Binding-site contacts:
Ligand atom C6 contacts residue LEU91 of chain 59.A at 3.7 Å (hydrophobic).
Ligand atom C5 contacts residue LEU151 of chain 59.A at 4.1 Å (hydrophobic).
Ligand atom C1 contacts residue ASN87 of chain 59.A at 1.4 Å.
Ligand atom O5 contacts residue ASN87 of chain 59.A at 2.4 Å (h-bond).
Ligand atom O7 contacts residue ASP85 of chain 59.A at 3.4 Å (salt-bridge).
Ligand atom O6 contacts residue LEU91 of chain 59.A at 4.1 Å.
Ligand atom C7 contacts residue ASP85 of chain 59.A at 4.4 Å.
Ligand atom C6 contacts residue LEU151 of chain 59.A at 3.8 Å (hydrophobic).
Ligand atom N2 contacts residue ASN87 of chain 59.A at 2.8 Å (h-bond).
Ligand atom C4 contacts residue ASN87 of chain 59.A at 4.2 Å.
Ligand atom C5 contacts residue ASN87 of chain 59.A at 3.7 Å.
Ligand atom C2 contacts residue ASN87 of chain 59.A at 2.4 Å.
Ligand atom C7 contacts residue ASN87 of chain 59.A at 3.1 Å.
Ligand atom O4 contacts residue LEU151 of chain 59.A at 4.1 Å.
Ligand atom C3 contacts residue ASN87 of chain 59.A at 3.8 Å.
Ligand atom O7 contacts residue ASN87 of chain 59.A at 3.0 Å (h-bond).
Ligand atom C1 contacts residue SER89 of chain 59.A at 4.5 Å.
Ligand atom C8 contacts residue ASN87 of chain 59.A at 4.3 Å.

This protein binds this small molecule.
Small molecule (SMILES): CC(=O)N[C@@H]1[C@@H](O)[C@H](O)[C@@H](CO)O[C@H]1O

Sequence of chain 59.A:
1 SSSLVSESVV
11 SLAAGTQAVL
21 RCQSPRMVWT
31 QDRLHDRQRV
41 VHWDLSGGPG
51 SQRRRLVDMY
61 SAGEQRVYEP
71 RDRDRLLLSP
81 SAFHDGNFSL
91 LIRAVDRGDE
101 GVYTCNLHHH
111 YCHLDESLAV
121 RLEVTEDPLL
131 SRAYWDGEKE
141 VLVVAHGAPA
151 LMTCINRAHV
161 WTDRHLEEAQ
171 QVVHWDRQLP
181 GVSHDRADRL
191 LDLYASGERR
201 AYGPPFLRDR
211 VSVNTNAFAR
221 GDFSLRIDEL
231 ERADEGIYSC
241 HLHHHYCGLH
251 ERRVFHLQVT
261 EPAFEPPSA